Binding-site contacts:
Ligand atom C5 contacts residue ASN67 of chain 2.C at 3.8 Å.
Ligand atom C7 contacts residue PHE90 of chain 2.C at 4.3 Å (hydrophobic).
Ligand atom O5 contacts residue ASN67 of chain 2.C at 2.5 Å (h-bond).
Ligand atom C8 contacts residue MET118 of chain 2.C at 4.0 Å (hydrophobic).
Ligand atom C8 contacts residue PHE90 of chain 2.C at 3.6 Å (hydrophobic).
Ligand atom C1 contacts residue ASN67 of chain 2.C at 1.4 Å.
Ligand atom C8 contacts residue ARG89 of chain 2.C at 4.1 Å.
Ligand atom N2 contacts residue ASN67 of chain 2.C at 2.8 Å (h-bond).
Ligand atom C4 contacts residue ASN67 of chain 2.C at 4.3 Å.
Ligand atom C2 contacts residue ASN67 of chain 2.C at 2.4 Å.
Ligand atom O7 contacts residue ASN67 of chain 2.C at 4.1 Å.
Ligand atom O6 contacts residue ASN67 of chain 2.C at 3.7 Å.
Ligand atom C3 contacts residue ASN67 of chain 2.C at 3.8 Å.
Ligand atom C7 contacts residue ASN67 of chain 2.C at 3.7 Å.

Sequence of chain 2.C:
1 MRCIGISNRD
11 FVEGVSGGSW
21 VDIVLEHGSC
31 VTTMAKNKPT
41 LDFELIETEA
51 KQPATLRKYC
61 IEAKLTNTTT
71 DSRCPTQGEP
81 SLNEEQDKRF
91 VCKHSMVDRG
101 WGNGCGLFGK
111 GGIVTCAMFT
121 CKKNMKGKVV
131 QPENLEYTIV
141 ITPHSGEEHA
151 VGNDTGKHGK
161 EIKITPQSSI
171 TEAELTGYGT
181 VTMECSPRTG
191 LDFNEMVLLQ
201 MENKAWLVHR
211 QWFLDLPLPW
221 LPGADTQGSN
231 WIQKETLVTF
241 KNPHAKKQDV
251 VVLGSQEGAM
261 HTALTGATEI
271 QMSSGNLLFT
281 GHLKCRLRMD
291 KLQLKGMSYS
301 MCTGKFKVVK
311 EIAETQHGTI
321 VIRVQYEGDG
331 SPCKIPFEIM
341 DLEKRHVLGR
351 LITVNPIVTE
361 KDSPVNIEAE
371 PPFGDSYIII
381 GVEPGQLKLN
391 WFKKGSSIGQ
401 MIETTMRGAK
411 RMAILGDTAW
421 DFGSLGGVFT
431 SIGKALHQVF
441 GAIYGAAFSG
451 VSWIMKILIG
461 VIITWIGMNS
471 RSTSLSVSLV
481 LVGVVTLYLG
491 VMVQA

The small molecule below binds the protein below.
Small molecule (SMILES): CC(=O)N[C@@H]1[C@@H](O)[C@H](O)[C@@H](CO)O[C@H]1O